A protein and the small-molecule ligand that binds it are described below.
Small molecule (SMILES): CC[C@H](C)[C@H](NC(=O)[C@@H](NC(=O)[C@H](CC(C)C)NC(=O)[C@@H](N)CCCCN)C(C)C)C(=O)N[C@@H](CC(N)=O)C(=O)N[C@@H](CCCCN)C(=O)N[C@@H](CC(=O)O)C(=O)N[C@@H](CCSC)C(=O)N[C@@H](CCCN=C(N)N)C(=O)N[C@H](C(=O)N[C@@H](CC(=O)O)C(=O)N[C@@H](CC(C)C)C(=O)N[C@@H](Cc1ccccc1)C(=O)N[C@@H](CO)C(=O)N1CCC[C@H]1C(=O)N1CCC[C@H]1C(=O)N[C@H](C=O)CC(N)=O)[C@@H](C)O

Sequence of chain 8.A:
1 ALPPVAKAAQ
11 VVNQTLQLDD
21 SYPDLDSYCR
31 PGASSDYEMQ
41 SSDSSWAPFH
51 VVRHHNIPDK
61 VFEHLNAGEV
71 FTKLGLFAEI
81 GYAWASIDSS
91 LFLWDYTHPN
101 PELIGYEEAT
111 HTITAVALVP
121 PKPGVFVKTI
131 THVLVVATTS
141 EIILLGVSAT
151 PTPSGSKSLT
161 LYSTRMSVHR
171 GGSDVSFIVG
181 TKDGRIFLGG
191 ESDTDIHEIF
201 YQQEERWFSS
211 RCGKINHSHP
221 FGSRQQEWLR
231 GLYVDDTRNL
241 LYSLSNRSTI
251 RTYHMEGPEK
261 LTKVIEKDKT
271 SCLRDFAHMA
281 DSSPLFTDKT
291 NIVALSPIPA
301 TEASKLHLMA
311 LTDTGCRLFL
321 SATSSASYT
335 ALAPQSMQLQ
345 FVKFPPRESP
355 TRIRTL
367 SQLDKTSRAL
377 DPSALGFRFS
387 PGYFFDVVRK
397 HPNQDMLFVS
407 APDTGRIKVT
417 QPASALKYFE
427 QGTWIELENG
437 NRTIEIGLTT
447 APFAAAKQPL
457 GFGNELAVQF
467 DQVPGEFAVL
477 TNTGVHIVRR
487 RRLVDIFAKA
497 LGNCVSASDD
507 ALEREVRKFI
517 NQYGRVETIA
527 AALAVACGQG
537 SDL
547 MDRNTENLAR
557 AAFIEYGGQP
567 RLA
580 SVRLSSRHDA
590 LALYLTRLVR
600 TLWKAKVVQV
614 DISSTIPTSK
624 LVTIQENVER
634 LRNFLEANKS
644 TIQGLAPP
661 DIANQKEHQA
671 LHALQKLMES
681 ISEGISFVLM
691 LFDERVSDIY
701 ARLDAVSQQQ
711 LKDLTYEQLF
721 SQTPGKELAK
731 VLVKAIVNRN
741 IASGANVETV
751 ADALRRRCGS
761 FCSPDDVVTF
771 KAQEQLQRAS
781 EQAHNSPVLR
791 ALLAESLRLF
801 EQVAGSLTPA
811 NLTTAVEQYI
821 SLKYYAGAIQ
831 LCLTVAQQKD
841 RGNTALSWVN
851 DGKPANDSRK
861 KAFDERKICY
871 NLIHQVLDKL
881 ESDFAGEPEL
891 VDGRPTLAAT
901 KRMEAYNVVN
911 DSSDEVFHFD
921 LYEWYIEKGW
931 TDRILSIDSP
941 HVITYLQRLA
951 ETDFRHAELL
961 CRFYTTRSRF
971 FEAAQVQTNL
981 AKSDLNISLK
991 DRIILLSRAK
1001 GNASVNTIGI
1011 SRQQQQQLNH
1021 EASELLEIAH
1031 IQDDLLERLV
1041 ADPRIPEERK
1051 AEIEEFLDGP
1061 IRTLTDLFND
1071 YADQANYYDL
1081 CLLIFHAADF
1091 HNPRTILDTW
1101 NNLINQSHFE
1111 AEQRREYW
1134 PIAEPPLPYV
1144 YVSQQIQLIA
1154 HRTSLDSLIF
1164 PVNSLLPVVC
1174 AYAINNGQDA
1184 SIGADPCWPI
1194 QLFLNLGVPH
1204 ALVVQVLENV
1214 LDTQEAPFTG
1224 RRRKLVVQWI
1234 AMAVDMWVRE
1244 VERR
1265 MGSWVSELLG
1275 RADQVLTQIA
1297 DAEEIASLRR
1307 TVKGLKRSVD

Sequence of chain 8.MA:
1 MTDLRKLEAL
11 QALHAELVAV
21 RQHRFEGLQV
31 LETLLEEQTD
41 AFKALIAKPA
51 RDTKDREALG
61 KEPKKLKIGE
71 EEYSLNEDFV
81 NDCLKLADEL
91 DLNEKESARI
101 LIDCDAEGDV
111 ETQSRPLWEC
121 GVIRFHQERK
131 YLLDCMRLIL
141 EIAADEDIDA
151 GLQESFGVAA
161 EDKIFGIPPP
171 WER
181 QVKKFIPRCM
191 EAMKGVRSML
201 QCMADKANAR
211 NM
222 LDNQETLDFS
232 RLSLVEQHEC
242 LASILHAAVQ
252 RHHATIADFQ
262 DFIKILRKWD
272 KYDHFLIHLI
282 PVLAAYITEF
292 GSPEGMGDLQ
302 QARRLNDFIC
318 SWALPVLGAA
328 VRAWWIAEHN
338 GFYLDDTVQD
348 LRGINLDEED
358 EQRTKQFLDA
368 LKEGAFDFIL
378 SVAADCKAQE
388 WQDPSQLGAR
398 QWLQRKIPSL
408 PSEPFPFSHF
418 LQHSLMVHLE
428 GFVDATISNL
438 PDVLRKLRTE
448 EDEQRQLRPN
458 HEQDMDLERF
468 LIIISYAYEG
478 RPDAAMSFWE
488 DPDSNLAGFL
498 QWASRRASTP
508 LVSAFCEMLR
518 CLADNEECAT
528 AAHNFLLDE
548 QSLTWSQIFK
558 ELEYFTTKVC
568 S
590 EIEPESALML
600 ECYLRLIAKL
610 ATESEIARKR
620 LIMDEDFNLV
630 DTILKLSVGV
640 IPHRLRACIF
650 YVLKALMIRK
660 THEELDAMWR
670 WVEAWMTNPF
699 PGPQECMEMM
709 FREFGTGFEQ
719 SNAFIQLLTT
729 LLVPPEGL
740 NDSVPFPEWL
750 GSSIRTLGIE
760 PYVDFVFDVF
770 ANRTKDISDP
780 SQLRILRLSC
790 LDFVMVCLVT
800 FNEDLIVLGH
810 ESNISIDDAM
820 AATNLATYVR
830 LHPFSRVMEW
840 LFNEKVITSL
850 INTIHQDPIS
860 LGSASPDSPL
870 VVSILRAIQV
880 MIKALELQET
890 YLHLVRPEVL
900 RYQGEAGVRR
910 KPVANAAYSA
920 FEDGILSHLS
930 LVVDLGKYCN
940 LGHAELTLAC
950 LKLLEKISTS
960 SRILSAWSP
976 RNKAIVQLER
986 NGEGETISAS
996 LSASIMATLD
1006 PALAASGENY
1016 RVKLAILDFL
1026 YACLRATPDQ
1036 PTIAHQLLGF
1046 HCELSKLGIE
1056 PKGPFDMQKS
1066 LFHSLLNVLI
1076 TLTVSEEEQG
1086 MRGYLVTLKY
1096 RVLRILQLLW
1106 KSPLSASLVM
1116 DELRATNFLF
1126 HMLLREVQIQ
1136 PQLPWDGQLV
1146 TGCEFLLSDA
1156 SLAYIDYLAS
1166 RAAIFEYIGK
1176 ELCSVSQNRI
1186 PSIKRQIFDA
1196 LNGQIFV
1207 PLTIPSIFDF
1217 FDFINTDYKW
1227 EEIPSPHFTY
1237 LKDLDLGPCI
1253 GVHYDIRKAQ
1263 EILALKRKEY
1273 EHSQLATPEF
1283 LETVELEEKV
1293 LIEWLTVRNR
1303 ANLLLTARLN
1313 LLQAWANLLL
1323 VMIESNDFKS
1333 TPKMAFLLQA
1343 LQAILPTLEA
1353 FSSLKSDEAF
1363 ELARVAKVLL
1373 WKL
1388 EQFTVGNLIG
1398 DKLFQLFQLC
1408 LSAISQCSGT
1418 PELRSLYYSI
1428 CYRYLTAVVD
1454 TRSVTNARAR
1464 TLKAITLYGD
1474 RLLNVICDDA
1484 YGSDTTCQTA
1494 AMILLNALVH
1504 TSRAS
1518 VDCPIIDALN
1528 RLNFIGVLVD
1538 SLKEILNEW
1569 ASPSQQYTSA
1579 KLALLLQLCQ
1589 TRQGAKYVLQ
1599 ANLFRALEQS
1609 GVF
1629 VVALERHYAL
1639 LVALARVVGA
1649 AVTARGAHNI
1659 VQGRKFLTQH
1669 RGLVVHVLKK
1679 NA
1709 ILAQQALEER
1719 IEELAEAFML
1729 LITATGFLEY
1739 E

Binding-site contacts:
Ligand atom OG1 contacts residue ARG1049 of chain 8.A at 2.9 Å (salt-bridge).
Ligand atom CA contacts residue THR1065 of chain 8.A at 3.6 Å.
Ligand atom N contacts residue ASN1069 of chain 8.A at 2.9 Å (h-bond).
Ligand atom CD1 contacts residue ILE1053 of chain 8.A at 3.4 Å (hydrophobic).
Ligand atom CD1 contacts residue PHE1068 of chain 8.A at 3.4 Å (hydrophobic).
Ligand atom O contacts residue ASN1069 of chain 8.A at 3.0 Å (h-bond).
Ligand atom NH1 contacts residue ASN1069 of chain 8.A at 2.8 Å (h-bond).
Ligand atom O contacts residue ILE1045 of chain 8.A at 3.6 Å.
Ligand atom CG contacts residue GLU1052 of chain 8.A at 3.2 Å.
Ligand atom NZ contacts residue GLU1228 of chain 8.MA at 2.8 Å.
Ligand atom CB contacts residue GLU1052 of chain 8.A at 3.1 Å.
Ligand atom O contacts residue GLN1074 of chain 8.A at 3.0 Å (h-bond).
Ligand atom NH1 contacts residue ASP1073 of chain 8.A at 3.6 Å.
Ligand atom CD contacts residue GLN1074 of chain 8.A at 3.5 Å.
Ligand atom CE contacts residue GLU1228 of chain 8.MA at 2.4 Å.
Ligand atom CD1 contacts residue THR1065 of chain 8.A at 3.5 Å.
Ligand atom N contacts residue THR1065 of chain 8.A at 3.2 Å (h-bond).
Ligand atom N contacts residue GLN1074 of chain 8.A at 3.2 Å (h-bond).
Ligand atom NZ contacts residue ASP1073 of chain 8.A at 3.0 Å (salt-bridge).
Ligand atom NZ contacts residue LYS1225 of chain 8.MA at 2.2 Å.
Ligand atom CG2 contacts residue PHE1068 of chain 8.A at 3.6 Å (hydrophobic).
Ligand atom CG1 contacts residue PHE1068 of chain 8.A at 3.4 Å (hydrophobic).
Ligand atom CG contacts residue GLU1228 of chain 8.MA at 2.9 Å.
Ligand atom CZ contacts residue ARG1044 of chain 8.A at 3.2 Å.
Ligand atom CB contacts residue GLU1228 of chain 8.MA at 3.7 Å.
Ligand atom O contacts residue ARG1049 of chain 8.A at 3.7 Å.
Ligand atom CE1 contacts residue ARG1044 of chain 8.A at 3.5 Å.
Ligand atom O contacts residue ARG1049 of chain 8.A at 3.7 Å.
Ligand atom CB contacts residue GLN1074 of chain 8.A at 3.5 Å.
Ligand atom O contacts residue THR1065 of chain 8.A at 3.6 Å.
Ligand atom O contacts residue ARG1049 of chain 8.A at 3.7 Å.
Ligand atom CG contacts residue ILE1045 of chain 8.A at 3.5 Å (hydrophobic).
Ligand atom O contacts residue THR1065 of chain 8.A at 3.2 Å.
Ligand atom CA contacts residue ASN1069 of chain 8.A at 3.5 Å.
Ligand atom CD contacts residue GLU1228 of chain 8.MA at 2.9 Å.
Ligand atom NH2 contacts residue ASP1073 of chain 8.A at 3.1 Å (salt-bridge).
Ligand atom CD1 contacts residue ARG1044 of chain 8.A at 3.1 Å.
Ligand atom CE contacts residue LYS1225 of chain 8.MA at 2.9 Å.
Ligand atom C contacts residue ASN1069 of chain 8.A at 3.2 Å.
Ligand atom O contacts residue ASN1069 of chain 8.A at 3.3 Å (h-bond).